A small-molecule ligand and the protein it binds are described below.
Small molecule (SMILES): CC(=O)N[C@@H]1[C@@H](O)[C@H](O)[C@@H](CO)O[C@H]1O

Sequence of chain 1.A:
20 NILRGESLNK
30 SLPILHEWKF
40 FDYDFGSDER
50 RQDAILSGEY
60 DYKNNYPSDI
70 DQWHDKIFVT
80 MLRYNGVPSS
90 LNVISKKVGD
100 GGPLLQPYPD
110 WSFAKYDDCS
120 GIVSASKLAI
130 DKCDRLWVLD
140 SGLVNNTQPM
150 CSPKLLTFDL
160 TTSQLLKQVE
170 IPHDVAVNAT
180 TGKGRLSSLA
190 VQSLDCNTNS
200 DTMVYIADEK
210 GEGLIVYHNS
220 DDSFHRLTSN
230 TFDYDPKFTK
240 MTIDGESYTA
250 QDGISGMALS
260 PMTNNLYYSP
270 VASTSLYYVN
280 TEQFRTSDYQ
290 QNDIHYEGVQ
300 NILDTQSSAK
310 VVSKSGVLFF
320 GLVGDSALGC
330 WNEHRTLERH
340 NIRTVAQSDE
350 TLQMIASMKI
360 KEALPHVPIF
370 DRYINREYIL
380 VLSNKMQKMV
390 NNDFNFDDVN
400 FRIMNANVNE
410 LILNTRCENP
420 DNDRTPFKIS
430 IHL

Binding-site contacts:
Ligand atom C2 contacts residue ASN28 of chain 1.A at 2.5 Å.
Ligand atom C4 contacts residue ASN28 of chain 1.A at 4.2 Å.
Ligand atom O5 contacts residue ASN28 of chain 1.A at 2.4 Å (h-bond).
Ligand atom N2 contacts residue ASN28 of chain 1.A at 2.9 Å (h-bond).
Ligand atom C5 contacts residue ASN28 of chain 1.A at 3.7 Å.
Ligand atom C7 contacts residue ASN28 of chain 1.A at 3.8 Å.
Ligand atom C3 contacts residue ASN28 of chain 1.A at 3.8 Å.
Ligand atom O7 contacts residue ASN28 of chain 1.A at 4.3 Å.
Ligand atom C1 contacts residue ASN28 of chain 1.A at 1.4 Å.